The protein below binds the small molecule below.
Small molecule (SMILES): CC(=O)N[C@H]1[C@H](O[C@H]2[C@H](O)[C@@H](NC(C)=O)CO[C@@H]2CO)O[C@H](CO)[C@@H](O[C@@H]2O[C@H](CO[C@H]3O[C@H](CO)[C@@H](O)[C@H](O)[C@@H]3O)[C@@H](O)[C@H](O[C@H]3O[C@H](CO)[C@@H](O)[C@H](O)[C@@H]3O)[C@@H]2O)[C@@H]1O

Sequence of chain 1.B:
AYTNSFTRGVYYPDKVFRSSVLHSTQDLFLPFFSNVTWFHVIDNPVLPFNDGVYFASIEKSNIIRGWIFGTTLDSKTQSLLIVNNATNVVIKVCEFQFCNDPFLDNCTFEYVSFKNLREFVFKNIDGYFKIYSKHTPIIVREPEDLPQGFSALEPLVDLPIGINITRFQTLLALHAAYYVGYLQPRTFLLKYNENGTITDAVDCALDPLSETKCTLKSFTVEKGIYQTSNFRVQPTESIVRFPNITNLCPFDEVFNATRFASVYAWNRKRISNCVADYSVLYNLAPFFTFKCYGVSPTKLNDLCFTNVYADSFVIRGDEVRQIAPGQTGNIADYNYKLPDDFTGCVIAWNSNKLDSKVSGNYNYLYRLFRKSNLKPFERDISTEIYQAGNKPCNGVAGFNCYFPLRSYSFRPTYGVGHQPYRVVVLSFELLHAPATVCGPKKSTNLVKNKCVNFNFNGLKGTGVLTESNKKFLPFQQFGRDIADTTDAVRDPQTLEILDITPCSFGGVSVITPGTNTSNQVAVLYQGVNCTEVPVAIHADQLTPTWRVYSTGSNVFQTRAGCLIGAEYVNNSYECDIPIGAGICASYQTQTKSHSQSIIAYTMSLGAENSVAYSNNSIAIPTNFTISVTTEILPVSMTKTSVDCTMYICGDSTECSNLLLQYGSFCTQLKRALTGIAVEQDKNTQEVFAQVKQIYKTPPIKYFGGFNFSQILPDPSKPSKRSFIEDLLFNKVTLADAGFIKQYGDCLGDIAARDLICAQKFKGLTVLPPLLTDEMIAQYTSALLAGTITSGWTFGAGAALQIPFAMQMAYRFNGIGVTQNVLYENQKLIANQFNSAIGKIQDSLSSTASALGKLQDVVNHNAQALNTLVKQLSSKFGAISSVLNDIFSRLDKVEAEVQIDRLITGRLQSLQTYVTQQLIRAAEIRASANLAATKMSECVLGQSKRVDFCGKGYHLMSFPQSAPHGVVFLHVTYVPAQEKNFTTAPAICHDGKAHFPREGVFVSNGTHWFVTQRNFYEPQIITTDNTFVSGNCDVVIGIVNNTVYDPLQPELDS

Binding-site contacts:
Ligand atom C5 contacts residue ASN714 of chain 1.B at 3.6 Å.
Ligand atom O6 contacts residue GLN923 of chain 1.B at 3.6 Å.
Ligand atom C6 contacts residue LEU919 of chain 1.B at 4.1 Å (hydrophobic).
Ligand atom C3 contacts residue LEU919 of chain 1.B at 4.5 Å (hydrophobic).
Ligand atom O5 contacts residue ASN714 of chain 1.B at 2.3 Å (h-bond).
Ligand atom C5 contacts residue LEU919 of chain 1.B at 3.8 Å (hydrophobic).
Ligand atom N2 contacts residue ASN714 of chain 1.B at 2.9 Å (h-bond).
Ligand atom O5 contacts residue GLN1068 of chain 1.B at 4.0 Å.
Ligand atom C2 contacts residue ASN714 of chain 1.B at 2.5 Å.
Ligand atom C2 contacts residue GLN1068 of chain 1.B at 4.3 Å.
Ligand atom C4 contacts residue ASN714 of chain 1.B at 4.2 Å.
Ligand atom C4 contacts residue LEU919 of chain 1.B at 4.3 Å (hydrophobic).
Ligand atom C1 contacts residue GLN1068 of chain 1.B at 4.0 Å.
Ligand atom O6 contacts residue ASN714 of chain 1.B at 4.5 Å.
Ligand atom C8 contacts residue ASN922 of chain 1.B at 4.2 Å.
Ligand atom C8 contacts residue LEU919 of chain 1.B at 3.8 Å (hydrophobic).
Ligand atom O7 contacts residue ASN714 of chain 1.B at 3.5 Å (h-bond).
Ligand atom O7 contacts residue GLN1068 of chain 1.B at 3.7 Å.
Ligand atom C3 contacts residue ASN714 of chain 1.B at 3.8 Å.
Ligand atom C1 contacts residue LEU919 of chain 1.B at 4.5 Å (hydrophobic).
Ligand atom C5 contacts residue GLN923 of chain 1.B at 4.1 Å.
Ligand atom O6 contacts residue PHE715 of chain 1.B at 4.5 Å.
Ligand atom C1 contacts residue ASN714 of chain 1.B at 1.4 Å.
Ligand atom O4 contacts residue LEU919 of chain 1.B at 3.7 Å.
Ligand atom C7 contacts residue ASN714 of chain 1.B at 3.4 Å.
Ligand atom C7 contacts residue LEU919 of chain 1.B at 4.1 Å (hydrophobic).
Ligand atom C6 contacts residue GLN923 of chain 1.B at 3.6 Å.
Ligand atom N2 contacts residue LEU919 of chain 1.B at 3.9 Å.